The protein below binds the small molecule below.
Small molecule (SMILES): Nc1ncnc2c1ncn2[C@@H]1O[C@H](CO[P](=O)(O)O[C@H]2[C@@H](O)[C@H](n3cnc4c(N)ncnc43)O[C@@H]2CO[P](=O)(O)O[C@H]2[C@@H](O)[C@H](n3cnc4c(N)ncnc43)O[C@@H]2COP(=O)(O)O)[C@@H](O)[C@H]1O

Binding-site contacts:
Ligand atom N1 contacts residue U1 of chain 2.C at 2.8 Å (h-bond).
Ligand atom C4 contacts residue U2 of chain 2.C at 4.3 Å.
Ligand atom N3 contacts residue U3 of chain 2.C at 4.2 Å.
Ligand atom C2 contacts residue U3 of chain 2.C at 3.0 Å.
Ligand atom C6 contacts residue U2 of chain 2.C at 4.1 Å.
Ligand atom N1 contacts residue U3 of chain 2.C at 2.7 Å (h-bond).
Ligand atom C6 contacts residue U1 of chain 2.C at 3.6 Å.
Ligand atom C2 contacts residue U2 of chain 2.C at 3.2 Å.
Ligand atom N6 contacts residue U2 of chain 2.C at 4.2 Å.
Ligand atom N6 contacts residue U3 of chain 2.C at 3.0 Å (h-bond).
Ligand atom N1 contacts residue U2 of chain 2.C at 3.5 Å (h-bond).
Ligand atom N6 contacts residue U1 of chain 2.C at 2.8 Å (h-bond).
Ligand atom C6 contacts residue U3 of chain 2.C at 3.3 Å.
Ligand atom N3 contacts residue U2 of chain 2.C at 3.7 Å.
Ligand atom C2 contacts residue U1 of chain 2.C at 3.5 Å.